Sequence of chain 30.F:
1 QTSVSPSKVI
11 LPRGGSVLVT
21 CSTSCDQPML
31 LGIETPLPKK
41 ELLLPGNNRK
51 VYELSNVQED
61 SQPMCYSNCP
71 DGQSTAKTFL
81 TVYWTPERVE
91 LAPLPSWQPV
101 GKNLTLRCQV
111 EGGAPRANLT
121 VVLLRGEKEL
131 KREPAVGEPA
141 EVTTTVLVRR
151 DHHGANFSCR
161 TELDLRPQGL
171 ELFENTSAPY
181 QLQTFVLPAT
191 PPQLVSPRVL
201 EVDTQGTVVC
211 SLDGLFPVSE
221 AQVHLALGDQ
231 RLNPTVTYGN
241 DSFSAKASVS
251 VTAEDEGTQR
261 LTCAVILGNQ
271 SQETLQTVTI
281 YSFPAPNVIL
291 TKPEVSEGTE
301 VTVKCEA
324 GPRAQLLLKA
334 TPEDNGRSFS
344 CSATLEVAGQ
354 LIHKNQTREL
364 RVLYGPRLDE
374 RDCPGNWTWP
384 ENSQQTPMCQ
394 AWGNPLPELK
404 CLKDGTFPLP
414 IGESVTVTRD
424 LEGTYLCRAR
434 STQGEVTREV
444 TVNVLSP

The small molecule below binds the protein below.
Small molecule (SMILES): CC(=O)N[C@@H]1[C@@H](O)[C@H](O)[C@@H](CO)O[C@H]1O

Binding-site contacts:
Ligand atom C3 contacts residue ASN156 of chain 30.F at 3.6 Å.
Ligand atom C8 contacts residue ASN156 of chain 30.F at 4.2 Å.
Ligand atom C3 contacts residue GLU127 of chain 30.F at 3.6 Å.
Ligand atom O4 contacts residue GLU127 of chain 30.F at 3.1 Å (salt-bridge).
Ligand atom C1 contacts residue ASN156 of chain 30.F at 1.4 Å.
Ligand atom C4 contacts residue GLU127 of chain 30.F at 3.6 Å.
Ligand atom C2 contacts residue ASN156 of chain 30.F at 2.3 Å.
Ligand atom O5 contacts residue GLY126 of chain 30.F at 3.7 Å.
Ligand atom C8 contacts residue PRO179 of chain 30.F at 4.4 Å (hydrophobic).
Ligand atom C6 contacts residue GLU127 of chain 30.F at 3.8 Å.
Ligand atom O5 contacts residue ASN156 of chain 30.F at 2.5 Å (h-bond).
Ligand atom N2 contacts residue ASN156 of chain 30.F at 2.5 Å (h-bond).
Ligand atom C5 contacts residue GLU127 of chain 30.F at 3.6 Å.
Ligand atom C5 contacts residue GLY126 of chain 30.F at 4.0 Å.
Ligand atom C1 contacts residue GLY126 of chain 30.F at 3.4 Å.
Ligand atom O7 contacts residue ASN156 of chain 30.F at 3.2 Å (h-bond).
Ligand atom C7 contacts residue ASN156 of chain 30.F at 3.3 Å.
Ligand atom C4 contacts residue ASN156 of chain 30.F at 4.2 Å.
Ligand atom O3 contacts residue GLU127 of chain 30.F at 4.2 Å.
Ligand atom C5 contacts residue ASN156 of chain 30.F at 3.7 Å.
Ligand atom C6 contacts residue LYS128 of chain 30.F at 4.3 Å.